Binding-site contacts:
Ligand atom C3 contacts residue NAD1 of chain 1.M at 3.7 Å.
Ligand atom P contacts residue THR199 of chain 1.B at 3.6 Å.
Ligand atom O2 contacts residue THR170 of chain 1.B at 3.5 Å (h-bond).
Ligand atom O4P contacts residue ARG251 of chain 1.B at 3.0 Å (salt-bridge).
Ligand atom P contacts residue ARG251 of chain 1.B at 3.9 Å.
Ligand atom C2 contacts residue SER169 of chain 1.B at 2.8 Å.
Ligand atom O1 contacts residue SER169 of chain 1.B at 4.2 Å.
Ligand atom O1 contacts residue SER168 of chain 1.B at 3.3 Å.
Ligand atom O3P contacts residue THR199 of chain 1.B at 3.4 Å (h-bond).
Ligand atom C2 contacts residue HIS196 of chain 1.B at 3.8 Å.
Ligand atom C3 contacts residue ARG251 of chain 1.B at 3.8 Å.
Ligand atom C3 contacts residue HIS196 of chain 1.B at 3.7 Å.
Ligand atom O2 contacts residue HIS196 of chain 1.B at 3.1 Å (h-bond).
Ligand atom C3 contacts residue SER169 of chain 1.B at 4.0 Å.
Ligand atom O2 contacts residue SER169 of chain 1.B at 2.5 Å (h-bond).
Ligand atom C1 contacts residue NAD1 of chain 1.M at 3.1 Å.
Ligand atom C3 contacts residue THR199 of chain 1.B at 4.2 Å.
Ligand atom P contacts residue THR201 of chain 1.B at 3.8 Å.
Ligand atom O3P contacts residue THR201 of chain 1.B at 4.3 Å.
Ligand atom C1 contacts residue SER169 of chain 1.B at 3.3 Å.
Ligand atom O1P contacts residue NAD1 of chain 1.M at 3.7 Å.
Ligand atom C1 contacts residue SER168 of chain 1.B at 3.3 Å.
Ligand atom O3P contacts residue NAD1 of chain 1.M at 3.2 Å.
Ligand atom O1P contacts residue ARG251 of chain 1.B at 3.6 Å.
Ligand atom C2 contacts residue SER168 of chain 1.B at 4.0 Å.
Ligand atom C2 contacts residue NAD1 of chain 1.M at 3.5 Å.
Ligand atom O1 contacts residue PRO141 of chain 1.B at 4.3 Å.
Ligand atom O2P contacts residue THR201 of chain 1.B at 3.4 Å.
Ligand atom O2 contacts residue SER168 of chain 1.B at 3.7 Å.
Ligand atom O4P contacts residue THR201 of chain 1.B at 2.8 Å (h-bond).
Ligand atom O1 contacts residue NAD1 of chain 1.M at 3.4 Å (h-bond).
Ligand atom O2P contacts residue NAD1 of chain 1.M at 2.5 Å (h-bond).
Ligand atom O4P contacts residue THR199 of chain 1.B at 2.7 Å (h-bond).
Ligand atom P contacts residue NAD1 of chain 1.M at 3.4 Å.

Sequence of chain 1.B:
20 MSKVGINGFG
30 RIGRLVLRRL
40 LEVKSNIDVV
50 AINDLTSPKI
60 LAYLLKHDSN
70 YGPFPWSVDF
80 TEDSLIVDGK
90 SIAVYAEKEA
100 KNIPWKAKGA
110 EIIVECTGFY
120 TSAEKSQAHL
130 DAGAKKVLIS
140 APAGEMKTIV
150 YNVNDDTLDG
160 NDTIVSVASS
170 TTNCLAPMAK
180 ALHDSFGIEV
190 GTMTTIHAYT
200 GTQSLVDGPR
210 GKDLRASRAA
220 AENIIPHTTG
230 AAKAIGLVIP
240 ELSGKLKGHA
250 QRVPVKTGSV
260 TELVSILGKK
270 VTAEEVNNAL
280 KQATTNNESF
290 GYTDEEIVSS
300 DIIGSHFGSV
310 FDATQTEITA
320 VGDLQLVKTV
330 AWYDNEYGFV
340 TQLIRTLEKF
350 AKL

The small molecule below binds the protein below.
Small molecule (SMILES): O=C[C@H](O)COP(=O)(O)O